Sequence of chain 1.A:
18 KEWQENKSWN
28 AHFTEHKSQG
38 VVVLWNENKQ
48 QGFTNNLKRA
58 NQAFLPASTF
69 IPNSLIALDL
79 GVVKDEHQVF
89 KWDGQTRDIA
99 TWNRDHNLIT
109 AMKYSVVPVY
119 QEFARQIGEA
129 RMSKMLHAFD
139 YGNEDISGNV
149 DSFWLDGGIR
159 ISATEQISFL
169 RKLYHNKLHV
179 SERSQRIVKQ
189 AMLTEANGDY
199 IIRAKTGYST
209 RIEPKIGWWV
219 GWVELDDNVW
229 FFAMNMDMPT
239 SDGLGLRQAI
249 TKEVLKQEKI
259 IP

Sequence of chain 1.B:
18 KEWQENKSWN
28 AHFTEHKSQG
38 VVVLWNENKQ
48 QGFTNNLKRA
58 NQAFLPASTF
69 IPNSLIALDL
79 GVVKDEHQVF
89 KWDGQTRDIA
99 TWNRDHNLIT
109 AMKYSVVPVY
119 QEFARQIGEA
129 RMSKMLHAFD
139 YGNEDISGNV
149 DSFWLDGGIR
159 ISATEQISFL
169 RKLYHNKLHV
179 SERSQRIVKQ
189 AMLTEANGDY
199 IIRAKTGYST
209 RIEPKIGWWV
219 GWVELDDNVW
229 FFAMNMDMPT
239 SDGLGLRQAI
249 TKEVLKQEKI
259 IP

A protein and the small-molecule ligand that binds it are described below.
Small molecule (SMILES): CCCCO

Binding-site contacts:
Ligand atom C1 contacts residue VAL148 of chain 1.B at 3.7 Å (hydrophobic).
Ligand atom C4 contacts residue ARG123 of chain 1.B at 3.4 Å.
Ligand atom OH contacts residue ARG123 of chain 1.B at 2.6 Å (salt-bridge).
Ligand atom OH contacts residue VAL148 of chain 1.B at 4.1 Å.
Ligand atom OH contacts residue GLY126 of chain 1.B at 3.7 Å.
Ligand atom C3 contacts residue ARG123 of chain 1.B at 3.9 Å.
Ligand atom C2 contacts residue ARG123 of chain 1.B at 4.0 Å.
Ligand atom C4 contacts residue VAL148 of chain 1.B at 3.5 Å (hydrophobic).
Ligand atom C1 contacts residue ASN147 of chain 1.A at 4.4 Å.
Ligand atom C1 contacts residue ARG123 of chain 1.B at 3.7 Å.